A small-molecule ligand and the protein it binds are described below.
Small molecule (SMILES): CCCCCC(=O)OC[C@H](COP(=O)(O)O)OC(=O)CCCCC

Binding-site contacts:
Ligand atom P contacts residue TRP106 of chain 1.B at 3.6 Å.
Ligand atom O12 contacts residue SER77 of chain 1.B at 4.2 Å.
Ligand atom O12 contacts residue SER30 of chain 1.B at 4.0 Å.
Ligand atom P contacts residue SER28 of chain 1.B at 4.3 Å.
Ligand atom O14 contacts residue SER28 of chain 1.B at 3.4 Å.
Ligand atom C21 contacts residue TRP106 of chain 1.B at 4.0 Å (hydrophobic).
Ligand atom C31 contacts residue TRP106 of chain 1.B at 3.9 Å (hydrophobic).
Ligand atom O14 contacts residue PHE29 of chain 1.B at 2.4 Å (h-bond).
Ligand atom O14 contacts residue SER30 of chain 1.B at 3.8 Å.
Ligand atom O14 contacts residue TRP106 of chain 1.B at 4.4 Å.
Ligand atom O14 contacts residue GLY27 of chain 1.B at 4.2 Å.
Ligand atom P contacts residue SER30 of chain 1.B at 4.0 Å.
Ligand atom O13 contacts residue SER28 of chain 1.B at 3.9 Å.
Ligand atom O32 contacts residue GLY105 of chain 1.B at 3.1 Å.
Ligand atom O31 contacts residue TRP106 of chain 1.B at 4.3 Å.
Ligand atom O13 contacts residue PHE29 of chain 1.B at 3.9 Å.
Ligand atom C22 contacts residue TRP106 of chain 1.B at 3.8 Å (hydrophobic).
Ligand atom C1 contacts residue TRP106 of chain 1.B at 3.7 Å (hydrophobic).
Ligand atom O13 contacts residue TRP106 of chain 1.B at 2.6 Å (h-bond).
Ligand atom O32 contacts residue TRP104 of chain 1.B at 4.4 Å.
Ligand atom O12 contacts residue PHE29 of chain 1.B at 4.2 Å.
Ligand atom P contacts residue PHE29 of chain 1.B at 3.7 Å.
Ligand atom C31 contacts residue TRP104 of chain 1.B at 4.4 Å (hydrophobic).
Ligand atom O21 contacts residue TRP106 of chain 1.B at 3.1 Å.
Ligand atom O11 contacts residue TRP106 of chain 1.B at 3.6 Å (h-bond).
Ligand atom O13 contacts residue SER30 of chain 1.B at 3.0 Å (h-bond).
Ligand atom C31 contacts residue GLY105 of chain 1.B at 4.2 Å.
Ligand atom O31 contacts residue TRP104 of chain 1.B at 4.0 Å.
Ligand atom C2 contacts residue TRP106 of chain 1.B at 3.6 Å (hydrophobic).
Ligand atom O32 contacts residue TRP106 of chain 1.B at 2.7 Å (h-bond).
Ligand atom C3 contacts residue TRP106 of chain 1.B at 3.4 Å (hydrophobic).

Sequence of chain 1.B:
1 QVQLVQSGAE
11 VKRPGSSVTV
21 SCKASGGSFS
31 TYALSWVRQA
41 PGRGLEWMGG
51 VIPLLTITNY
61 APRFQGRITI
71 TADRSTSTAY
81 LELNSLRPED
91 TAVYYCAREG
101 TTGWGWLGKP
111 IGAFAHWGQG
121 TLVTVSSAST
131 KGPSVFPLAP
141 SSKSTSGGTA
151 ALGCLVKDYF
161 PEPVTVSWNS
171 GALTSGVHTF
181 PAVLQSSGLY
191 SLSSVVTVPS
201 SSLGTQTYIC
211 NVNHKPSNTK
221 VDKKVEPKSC